This small molecule binds to this protein.
Small molecule (SMILES): NC(=O)[C@H](Cc1ccc(C2=CC(=O)NS2(=O)=O)cc1)NC(=O)[C@H](Cc1ccccc1)NC(=O)Cc1ccc(C2=CC(=O)NS2(=O)=O)cc1

Sequence of chain 1.A:
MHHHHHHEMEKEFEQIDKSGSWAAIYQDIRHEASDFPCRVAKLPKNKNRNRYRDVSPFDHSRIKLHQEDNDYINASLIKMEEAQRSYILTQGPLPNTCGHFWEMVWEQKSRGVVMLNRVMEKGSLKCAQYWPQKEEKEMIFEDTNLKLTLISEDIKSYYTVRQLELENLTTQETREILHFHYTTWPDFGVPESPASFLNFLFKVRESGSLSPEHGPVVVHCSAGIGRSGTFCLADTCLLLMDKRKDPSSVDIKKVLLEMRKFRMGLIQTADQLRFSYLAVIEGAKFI

Binding-site contacts:
Ligand atom O77 contacts residue ALA223 of chain 1.A at 3.5 Å.
Ligand atom N74 contacts residue ASP187 of chain 1.A at 3.6 Å.
Ligand atom N74 contacts residue GLY226 of chain 1.A at 3.5 Å.
Ligand atom O67 contacts residue SER222 of chain 1.A at 3.1 Å (h-bond).
Ligand atom O77 contacts residue CYS221 of chain 1.A at 3.3 Å (h-bond).
Ligand atom O78 contacts residue PHE188 of chain 1.A at 2.9 Å (h-bond).
Ligand atom N40 contacts residue ASP54 of chain 1.A at 3.0 Å (salt-bridge).
Ligand atom C35 contacts residue TYR52 of chain 1.A at 3.5 Å (hydrophobic).
Ligand atom C6 contacts residue ARG51 of chain 1.A at 3.6 Å.
Ligand atom C72 contacts residue PHE188 of chain 1.A at 3.6 Å (hydrophobic).
Ligand atom C47 contacts residue ASP54 of chain 1.A at 3.5 Å.
Ligand atom O78 contacts residue GLN272 of chain 1.A at 3.0 Å (h-bond).
Ligand atom O77 contacts residue ILE225 of chain 1.A at 3.3 Å (h-bond).
Ligand atom O78 contacts residue ASP187 of chain 1.A at 3.6 Å.
Ligand atom O3 contacts residue LYS47 of chain 1.A at 3.1 Å.
Ligand atom C6 contacts residue ARG53 of chain 1.A at 3.5 Å.
Ligand atom O67 contacts residue ARG227 of chain 1.A at 3.2 Å (salt-bridge).
Ligand atom S75 contacts residue CYS221 of chain 1.A at 3.6 Å.
Ligand atom N74 contacts residue ARG227 of chain 1.A at 3.1 Å (salt-bridge).
Ligand atom O24 contacts residue ARG53 of chain 1.A at 2.9 Å (salt-bridge).
Ligand atom O2 contacts residue LYS47 of chain 1.A at 3.4 Å.
Ligand atom C72 contacts residue ASP187 of chain 1.A at 3.0 Å.
Ligand atom C73 contacts residue ARG227 of chain 1.A at 3.6 Å.
Ligand atom C71 contacts residue ASP187 of chain 1.A at 3.3 Å.
Ligand atom C3 contacts residue ARG53 of chain 1.A at 3.5 Å.
Ligand atom C62 contacts residue GLN268 of chain 1.A at 3.5 Å.
Ligand atom N31 contacts residue ASP54 of chain 1.A at 2.8 Å (salt-bridge).
Ligand atom S1 contacts residue LYS47 of chain 1.A at 3.4 Å.
Ligand atom C4 contacts residue ARG53 of chain 1.A at 3.3 Å.
Ligand atom O77 contacts residue GLY226 of chain 1.A at 2.9 Å (h-bond).
Ligand atom C65 contacts residue TYR52 of chain 1.A at 3.5 Å (hydrophobic).
Ligand atom O67 contacts residue CYS221 of chain 1.A at 3.5 Å (h-bond).
Ligand atom O24 contacts residue TYR52 of chain 1.A at 3.4 Å.
Ligand atom C73 contacts residue PHE188 of chain 1.A at 3.6 Å (hydrophobic).
Ligand atom N1 contacts residue LYS47 of chain 1.A at 3.3 Å.
Ligand atom C73 contacts residue ASP187 of chain 1.A at 3.1 Å.
Ligand atom O78 contacts residue ARG227 of chain 1.A at 3.5 Å.
Ligand atom C46 contacts residue ASP54 of chain 1.A at 3.6 Å.
Ligand atom C26 contacts residue ASP54 of chain 1.A at 3.5 Å.
Ligand atom O67 contacts residue ALA223 of chain 1.A at 3.1 Å (h-bond).